Sequence of chain 1.B:
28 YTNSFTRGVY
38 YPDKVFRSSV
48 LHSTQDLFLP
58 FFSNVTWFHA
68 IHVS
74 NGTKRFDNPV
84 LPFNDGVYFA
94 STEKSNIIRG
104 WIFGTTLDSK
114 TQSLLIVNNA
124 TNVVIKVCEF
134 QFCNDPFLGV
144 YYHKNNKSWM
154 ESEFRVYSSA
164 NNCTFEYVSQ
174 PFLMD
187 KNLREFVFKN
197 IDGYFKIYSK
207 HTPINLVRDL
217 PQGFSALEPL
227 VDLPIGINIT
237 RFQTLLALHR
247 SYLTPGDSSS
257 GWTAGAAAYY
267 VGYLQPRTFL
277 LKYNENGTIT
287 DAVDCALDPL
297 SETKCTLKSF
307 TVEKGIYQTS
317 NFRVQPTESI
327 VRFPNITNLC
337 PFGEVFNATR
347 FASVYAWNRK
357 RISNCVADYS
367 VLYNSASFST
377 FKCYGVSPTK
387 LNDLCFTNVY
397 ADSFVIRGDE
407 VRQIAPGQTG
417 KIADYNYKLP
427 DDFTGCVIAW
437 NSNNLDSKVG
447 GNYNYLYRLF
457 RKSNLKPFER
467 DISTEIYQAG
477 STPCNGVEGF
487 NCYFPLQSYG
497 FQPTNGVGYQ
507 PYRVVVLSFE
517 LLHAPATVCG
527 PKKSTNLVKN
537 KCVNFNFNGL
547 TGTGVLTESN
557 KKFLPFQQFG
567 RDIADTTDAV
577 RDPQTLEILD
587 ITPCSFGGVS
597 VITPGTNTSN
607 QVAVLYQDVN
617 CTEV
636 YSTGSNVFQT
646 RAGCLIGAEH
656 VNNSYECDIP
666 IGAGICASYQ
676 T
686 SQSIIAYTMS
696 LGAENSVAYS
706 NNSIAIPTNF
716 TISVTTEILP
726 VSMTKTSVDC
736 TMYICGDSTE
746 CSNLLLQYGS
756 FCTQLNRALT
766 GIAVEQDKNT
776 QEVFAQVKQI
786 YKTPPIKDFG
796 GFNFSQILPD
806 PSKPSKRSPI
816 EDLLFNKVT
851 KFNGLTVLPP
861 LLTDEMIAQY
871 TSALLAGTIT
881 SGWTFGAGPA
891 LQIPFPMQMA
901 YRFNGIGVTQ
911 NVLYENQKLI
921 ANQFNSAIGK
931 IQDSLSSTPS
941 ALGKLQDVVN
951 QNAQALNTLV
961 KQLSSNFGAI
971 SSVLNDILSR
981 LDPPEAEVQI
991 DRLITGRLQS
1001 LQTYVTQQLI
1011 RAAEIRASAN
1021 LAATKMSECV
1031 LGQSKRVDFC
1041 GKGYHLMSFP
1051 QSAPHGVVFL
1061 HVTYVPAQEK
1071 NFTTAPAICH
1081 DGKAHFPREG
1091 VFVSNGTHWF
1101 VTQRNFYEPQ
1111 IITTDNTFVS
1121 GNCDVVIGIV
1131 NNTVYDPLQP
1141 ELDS

A protein and the small-molecule ligand that binds it are described below.
Small molecule (SMILES): CC(=O)N[C@@H]1[C@@H](O)[C@H](O)[C@@H](CO)O[C@H]1O

Binding-site contacts:
Ligand atom N2 contacts residue GLN580 of chain 1.B at 3.0 Å (h-bond).
Ligand atom C2 contacts residue GLN580 of chain 1.B at 4.0 Å.
Ligand atom C5 contacts residue ASN331 of chain 1.B at 3.7 Å.
Ligand atom C8 contacts residue PRO579 of chain 1.B at 3.3 Å (hydrophobic).
Ligand atom N2 contacts residue ASN331 of chain 1.B at 2.9 Å (h-bond).
Ligand atom C8 contacts residue ASN331 of chain 1.B at 4.3 Å.
Ligand atom C1 contacts residue ASN331 of chain 1.B at 1.4 Å.
Ligand atom O3 contacts residue GLN580 of chain 1.B at 3.7 Å.
Ligand atom O5 contacts residue ASN331 of chain 1.B at 2.4 Å (h-bond).
Ligand atom C2 contacts residue ASN331 of chain 1.B at 2.4 Å.
Ligand atom O7 contacts residue ASN331 of chain 1.B at 2.8 Å (h-bond).
Ligand atom C7 contacts residue ASN331 of chain 1.B at 3.0 Å.
Ligand atom C3 contacts residue GLN580 of chain 1.B at 3.9 Å.
Ligand atom C7 contacts residue GLN580 of chain 1.B at 3.7 Å.
Ligand atom C4 contacts residue ASN331 of chain 1.B at 4.2 Å.
Ligand atom C3 contacts residue ASN331 of chain 1.B at 3.8 Å.
Ligand atom C8 contacts residue GLN580 of chain 1.B at 3.4 Å.